Binding-site contacts:
Ligand atom C5 contacts residue ARG19 of chain 1.R at 3.8 Å.
Ligand atom C4 contacts residue THR1 of chain 1.R at 3.2 Å.
Ligand atom C18 contacts residue LYS33 of chain 1.R at 4.0 Å.
Ligand atom C10 contacts residue GLY47 of chain 1.R at 4.0 Å.
Ligand atom C2 contacts residue THR21 of chain 1.R at 3.2 Å.
Ligand atom C16 contacts residue THR1 of chain 1.R at 3.6 Å.
Ligand atom C17 contacts residue ALA49 of chain 1.R at 4.0 Å (hydrophobic).
Ligand atom C7 contacts residue GLY47 of chain 1.R at 3.6 Å.
Ligand atom O12 contacts residue ALA46 of chain 1.R at 3.7 Å.
Ligand atom C16 contacts residue ILE45 of chain 1.R at 4.0 Å (hydrophobic).
Ligand atom O14 contacts residue THR21 of chain 1.R at 3.5 Å (h-bond).
Ligand atom O8 contacts residue GLY47 of chain 1.R at 3.5 Å (h-bond).
Ligand atom C5 contacts residue ALA180 of chain 1.R at 3.3 Å (hydrophobic).
Ligand atom C17 contacts residue ALA52 of chain 1.R at 3.5 Å (hydrophobic).
Ligand atom C10 contacts residue THR1 of chain 1.R at 2.5 Å.
Ligand atom O6 contacts residue ALA180 of chain 1.R at 4.0 Å.
Ligand atom C11 contacts residue THR1 of chain 1.R at 1.4 Å.
Ligand atom N9 contacts residue GLY47 of chain 1.R at 2.9 Å (h-bond).
Ligand atom C15 contacts residue THR1 of chain 1.R at 3.8 Å.
Ligand atom C19 contacts residue ALA49 of chain 1.R at 3.8 Å (hydrophobic).
Ligand atom O14 contacts residue SER20 of chain 1.R at 3.2 Å.
Ligand atom C3 contacts residue THR21 of chain 1.R at 3.4 Å.
Ligand atom C13 contacts residue ARG19 of chain 1.R at 3.8 Å.
Ligand atom C19 contacts residue VAL31 of chain 1.R at 3.5 Å (hydrophobic).
Ligand atom O12 contacts residue GLY47 of chain 1.R at 3.0 Å (h-bond).
Ligand atom N9 contacts residue THR1 of chain 1.R at 3.7 Å.
Ligand atom C5 contacts residue THR1 of chain 1.R at 3.5 Å.
Ligand atom O6 contacts residue THR1 of chain 1.R at 2.8 Å (h-bond).
Ligand atom C17 contacts residue GLY47 of chain 1.R at 4.0 Å.
Ligand atom C5 contacts residue THR21 of chain 1.R at 3.5 Å.
Ligand atom C17 contacts residue ILE45 of chain 1.R at 3.6 Å (hydrophobic).
Ligand atom O6 contacts residue SER141 of chain 1.R at 3.9 Å.
Ligand atom C20 contacts residue ALA49 of chain 1.R at 3.7 Å (hydrophobic).
Ligand atom C13 contacts residue THR1 of chain 1.R at 3.0 Å.
Ligand atom C16 contacts residue GLY47 of chain 1.R at 3.4 Å.
Ligand atom O12 contacts residue THR1 of chain 1.R at 2.2 Å (h-bond).
Ligand atom C15 contacts residue GLY47 of chain 1.R at 3.5 Å.
Ligand atom C4 contacts residue THR21 of chain 1.R at 4.0 Å.
Ligand atom C20 contacts residue SER20 of chain 1.R at 4.1 Å.
Ligand atom O14 contacts residue ARG19 of chain 1.R at 3.9 Å.

Sequence of chain 1.R:
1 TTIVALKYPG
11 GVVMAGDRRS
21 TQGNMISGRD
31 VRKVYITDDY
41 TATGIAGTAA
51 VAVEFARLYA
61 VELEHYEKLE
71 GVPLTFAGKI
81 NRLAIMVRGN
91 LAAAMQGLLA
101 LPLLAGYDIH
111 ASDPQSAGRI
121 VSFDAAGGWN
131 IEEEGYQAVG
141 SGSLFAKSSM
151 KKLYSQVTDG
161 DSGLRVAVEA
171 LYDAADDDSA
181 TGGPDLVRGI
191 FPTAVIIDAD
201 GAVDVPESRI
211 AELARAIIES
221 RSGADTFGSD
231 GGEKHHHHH

Sequence of chain 1.J:
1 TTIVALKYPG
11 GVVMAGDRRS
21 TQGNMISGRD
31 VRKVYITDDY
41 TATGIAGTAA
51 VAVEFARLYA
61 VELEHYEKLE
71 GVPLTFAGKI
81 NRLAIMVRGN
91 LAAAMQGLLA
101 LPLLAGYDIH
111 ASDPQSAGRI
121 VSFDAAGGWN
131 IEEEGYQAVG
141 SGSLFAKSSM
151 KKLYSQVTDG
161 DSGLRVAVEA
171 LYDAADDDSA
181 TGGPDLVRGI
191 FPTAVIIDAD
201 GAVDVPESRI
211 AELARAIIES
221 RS

This small molecule binds to this protein.
Small molecule (SMILES): CC[C@H]1C(=O)N[C@](C=O)([C@@H](O)[C@@H]2C=CCCC2)[C@@]1(C)O